Binding-site contacts:
Ligand atom C7 contacts residue ASN122 of chain 1.A at 3.5 Å.
Ligand atom C4 contacts residue ASN122 of chain 1.A at 4.3 Å.
Ligand atom O7 contacts residue ASN122 of chain 1.A at 4.3 Å.
Ligand atom C5 contacts residue ASN122 of chain 1.A at 3.7 Å.
Ligand atom C2 contacts residue ASN122 of chain 1.A at 2.5 Å.
Ligand atom N2 contacts residue ALA123 of chain 1.A at 4.3 Å.
Ligand atom C1 contacts residue ASN125 of chain 1.A at 4.2 Å.
Ligand atom C7 contacts residue THR124 of chain 1.A at 3.8 Å.
Ligand atom C8 contacts residue ASN125 of chain 1.A at 3.5 Å.
Ligand atom C1 contacts residue ASN122 of chain 1.A at 1.4 Å.
Ligand atom C7 contacts residue ASN125 of chain 1.A at 4.3 Å.
Ligand atom O5 contacts residue ASN122 of chain 1.A at 2.5 Å (h-bond).
Ligand atom C8 contacts residue ASN122 of chain 1.A at 3.7 Å.
Ligand atom C3 contacts residue ASN122 of chain 1.A at 3.8 Å.
Ligand atom N2 contacts residue ASN122 of chain 1.A at 2.9 Å (h-bond).
Ligand atom C8 contacts residue THR124 of chain 1.A at 4.4 Å.
Ligand atom N2 contacts residue THR124 of chain 1.A at 4.4 Å.
Ligand atom O7 contacts residue THR124 of chain 1.A at 3.0 Å (h-bond).

The small molecule below binds the protein below.
Small molecule (SMILES): CC(=O)N[C@@H]1[C@@H](O)[C@H](O)[C@@H](CO)O[C@H]1O

Sequence of chain 1.A:
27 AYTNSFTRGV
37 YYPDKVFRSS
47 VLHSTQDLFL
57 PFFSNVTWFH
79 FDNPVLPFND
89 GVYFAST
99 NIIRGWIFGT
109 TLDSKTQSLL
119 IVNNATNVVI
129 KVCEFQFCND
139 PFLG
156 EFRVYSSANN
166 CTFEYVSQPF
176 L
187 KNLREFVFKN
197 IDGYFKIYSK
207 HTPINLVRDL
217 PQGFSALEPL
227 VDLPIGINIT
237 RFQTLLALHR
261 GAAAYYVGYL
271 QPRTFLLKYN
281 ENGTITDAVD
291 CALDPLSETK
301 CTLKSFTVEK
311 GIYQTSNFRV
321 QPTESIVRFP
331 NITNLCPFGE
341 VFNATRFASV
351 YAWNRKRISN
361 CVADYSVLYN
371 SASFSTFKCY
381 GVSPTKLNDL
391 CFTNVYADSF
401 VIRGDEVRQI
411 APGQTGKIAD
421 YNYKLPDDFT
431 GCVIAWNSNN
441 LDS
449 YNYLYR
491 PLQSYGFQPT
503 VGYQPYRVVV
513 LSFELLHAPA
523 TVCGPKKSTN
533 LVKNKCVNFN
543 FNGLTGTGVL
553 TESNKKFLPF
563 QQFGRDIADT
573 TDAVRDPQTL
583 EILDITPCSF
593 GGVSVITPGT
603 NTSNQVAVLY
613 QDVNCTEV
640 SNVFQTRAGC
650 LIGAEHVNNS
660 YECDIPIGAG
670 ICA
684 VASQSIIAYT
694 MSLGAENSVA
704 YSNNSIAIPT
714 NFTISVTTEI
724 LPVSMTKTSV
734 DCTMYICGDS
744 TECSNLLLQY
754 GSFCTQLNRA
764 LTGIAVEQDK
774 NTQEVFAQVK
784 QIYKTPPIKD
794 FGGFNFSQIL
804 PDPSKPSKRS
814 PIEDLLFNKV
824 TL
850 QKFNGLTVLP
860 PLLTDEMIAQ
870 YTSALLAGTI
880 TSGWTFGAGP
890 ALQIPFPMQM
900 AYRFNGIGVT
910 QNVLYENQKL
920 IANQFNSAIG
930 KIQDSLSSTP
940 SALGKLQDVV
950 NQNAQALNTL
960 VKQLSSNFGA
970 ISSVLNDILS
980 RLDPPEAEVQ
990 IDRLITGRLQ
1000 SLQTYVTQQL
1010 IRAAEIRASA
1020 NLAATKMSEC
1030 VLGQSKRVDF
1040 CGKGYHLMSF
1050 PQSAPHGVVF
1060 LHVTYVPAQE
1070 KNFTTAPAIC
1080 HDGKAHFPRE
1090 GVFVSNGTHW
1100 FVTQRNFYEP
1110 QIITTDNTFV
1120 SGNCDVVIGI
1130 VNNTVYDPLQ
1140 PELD